This protein binds this small molecule.
Small molecule (SMILES): CC(=O)N[C@H]1[C@H](O[C@H]2[C@H](O)[C@@H](NC(C)=O)CO[C@@H]2CO)O[C@H](CO)[C@@H](O[C@@H]2O[C@H](CO)[C@@H](O)[C@H](O)[C@@H]2O)[C@@H]1O

Sequence of chain 1.D:
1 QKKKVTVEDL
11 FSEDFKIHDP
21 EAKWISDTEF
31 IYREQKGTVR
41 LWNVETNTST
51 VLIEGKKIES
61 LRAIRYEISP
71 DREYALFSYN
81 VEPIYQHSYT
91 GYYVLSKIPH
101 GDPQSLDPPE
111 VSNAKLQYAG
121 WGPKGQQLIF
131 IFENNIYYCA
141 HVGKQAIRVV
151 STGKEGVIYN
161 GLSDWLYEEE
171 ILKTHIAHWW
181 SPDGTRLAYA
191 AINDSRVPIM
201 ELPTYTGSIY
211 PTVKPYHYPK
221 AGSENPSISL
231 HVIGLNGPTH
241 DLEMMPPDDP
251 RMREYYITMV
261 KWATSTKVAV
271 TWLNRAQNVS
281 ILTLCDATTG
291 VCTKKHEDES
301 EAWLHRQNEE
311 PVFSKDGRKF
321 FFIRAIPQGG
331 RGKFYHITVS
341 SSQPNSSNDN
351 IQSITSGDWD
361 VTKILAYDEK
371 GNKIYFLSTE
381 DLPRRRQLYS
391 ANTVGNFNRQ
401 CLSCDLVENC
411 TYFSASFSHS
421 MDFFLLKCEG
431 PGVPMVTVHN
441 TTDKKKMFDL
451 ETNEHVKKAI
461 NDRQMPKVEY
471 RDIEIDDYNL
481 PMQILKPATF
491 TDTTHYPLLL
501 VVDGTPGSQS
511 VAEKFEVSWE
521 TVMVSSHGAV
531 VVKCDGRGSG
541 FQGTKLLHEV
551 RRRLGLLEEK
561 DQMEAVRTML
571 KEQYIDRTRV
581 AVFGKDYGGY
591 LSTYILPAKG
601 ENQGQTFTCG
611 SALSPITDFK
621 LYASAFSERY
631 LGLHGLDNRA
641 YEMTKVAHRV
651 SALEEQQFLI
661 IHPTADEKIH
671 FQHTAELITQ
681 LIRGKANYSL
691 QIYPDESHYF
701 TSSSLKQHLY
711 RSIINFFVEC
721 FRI

Binding-site contacts:
Ligand atom O7 contacts residue ASN409 of chain 1.D at 4.4 Å.
Ligand atom N2 contacts residue ASN409 of chain 1.D at 2.5 Å (h-bond).
Ligand atom C5 contacts residue LYS457 of chain 1.D at 4.4 Å.
Ligand atom O6 contacts residue ASN409 of chain 1.D at 4.2 Å.
Ligand atom C2 contacts residue ASN461 of chain 1.D at 4.5 Å.
Ligand atom C8 contacts residue ASN409 of chain 1.D at 3.1 Å.
Ligand atom O5 contacts residue ASN409 of chain 1.D at 2.4 Å (h-bond).
Ligand atom C1 contacts residue ASN461 of chain 1.D at 4.5 Å.
Ligand atom C1 contacts residue ASN409 of chain 1.D at 1.4 Å.
Ligand atom C6 contacts residue ASN409 of chain 1.D at 4.3 Å.
Ligand atom C2 contacts residue LYS2 of chain 1.D at 3.9 Å.
Ligand atom C5 contacts residue ASN409 of chain 1.D at 3.1 Å.
Ligand atom C4 contacts residue LYS2 of chain 1.D at 4.3 Å.
Ligand atom C3 contacts residue ASN409 of chain 1.D at 3.5 Å.
Ligand atom O5 contacts residue ASN461 of chain 1.D at 3.7 Å.
Ligand atom C6 contacts residue LYS457 of chain 1.D at 4.0 Å.
Ligand atom C5 contacts residue ASN461 of chain 1.D at 4.2 Å.
Ligand atom O6 contacts residue LYS457 of chain 1.D at 3.5 Å (salt-bridge).
Ligand atom C4 contacts residue ASN461 of chain 1.D at 4.0 Å.
Ligand atom C2 contacts residue ASN409 of chain 1.D at 2.5 Å.
Ligand atom C3 contacts residue ASN461 of chain 1.D at 4.4 Å.
Ligand atom C4 contacts residue ASN409 of chain 1.D at 4.0 Å.
Ligand atom O4 contacts residue LYS2 of chain 1.D at 4.4 Å.
Ligand atom C7 contacts residue ASN409 of chain 1.D at 3.3 Å.
Ligand atom C6 contacts residue ASN461 of chain 1.D at 3.4 Å.
Ligand atom O3 contacts residue LYS2 of chain 1.D at 3.1 Å (salt-bridge).
Ligand atom C3 contacts residue LYS2 of chain 1.D at 3.1 Å.